A small-molecule ligand and the protein it binds are described below.
Small molecule (SMILES): C[C@@H](O)c1nc2cnc3[nH]ccc3c2n1C1CCC(C#N)CC1

Sequence of chain 1.A:
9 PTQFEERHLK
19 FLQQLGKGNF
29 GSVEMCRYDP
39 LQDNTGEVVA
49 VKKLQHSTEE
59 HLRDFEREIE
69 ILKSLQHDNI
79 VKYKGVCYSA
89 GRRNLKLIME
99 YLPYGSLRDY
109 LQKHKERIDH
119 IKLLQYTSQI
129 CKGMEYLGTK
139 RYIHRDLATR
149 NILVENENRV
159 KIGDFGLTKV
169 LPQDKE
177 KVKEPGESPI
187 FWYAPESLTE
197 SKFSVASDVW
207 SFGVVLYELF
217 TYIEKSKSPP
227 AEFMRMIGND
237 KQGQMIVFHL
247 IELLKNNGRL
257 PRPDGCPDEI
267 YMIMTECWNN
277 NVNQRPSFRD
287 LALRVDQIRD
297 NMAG

Binding-site contacts:
Ligand atom C20 contacts residue LEU151 of chain 1.A at 3.9 Å (hydrophobic).
Ligand atom C15 contacts residue ALA48 of chain 1.A at 3.8 Å (hydrophobic).
Ligand atom C10 contacts residue LEU151 of chain 1.A at 4.0 Å (hydrophobic).
Ligand atom C8 contacts residue LEU23 of chain 1.A at 4.0 Å (hydrophobic).
Ligand atom C14 contacts residue LEU151 of chain 1.A at 3.8 Å (hydrophobic).
Ligand atom C12 contacts residue ALA48 of chain 1.A at 3.9 Å (hydrophobic).
Ligand atom C15 contacts residue LEU151 of chain 1.A at 3.8 Å (hydrophobic).
Ligand atom N11 contacts residue LEU100 of chain 1.A at 3.1 Å (h-bond).
Ligand atom C1 contacts residue LEU23 of chain 1.A at 3.3 Å (hydrophobic).
Ligand atom N27 contacts residue ASN149 of chain 1.A at 3.9 Å.
Ligand atom O4 contacts residue SER104 of chain 1.A at 3.2 Å.
Ligand atom N9 contacts residue LEU151 of chain 1.A at 3.9 Å.
Ligand atom C12 contacts residue GLU98 of chain 1.A at 3.9 Å.
Ligand atom C10 contacts residue TYR99 of chain 1.A at 3.8 Å (hydrophobic).
Ligand atom N27 contacts residue GLY26 of chain 1.A at 3.9 Å.
Ligand atom C2 contacts residue LEU23 of chain 1.A at 3.9 Å (hydrophobic).
Ligand atom N11 contacts residue LEU151 of chain 1.A at 4.0 Å.
Ligand atom C15 contacts residue GLY161 of chain 1.A at 3.8 Å.
Ligand atom C15 contacts residue MET97 of chain 1.A at 3.8 Å (hydrophobic).
Ligand atom N9 contacts residue GLY103 of chain 1.A at 3.8 Å.
Ligand atom N11 contacts residue TYR99 of chain 1.A at 3.7 Å.
Ligand atom C15 contacts residue GLU98 of chain 1.A at 3.9 Å.
Ligand atom N16 contacts residue GLU98 of chain 1.A at 3.0 Å (salt-bridge).
Ligand atom C22 contacts residue ASP162 of chain 1.A at 3.9 Å.
Ligand atom C8 contacts residue LEU151 of chain 1.A at 3.6 Å (hydrophobic).
Ligand atom C13 contacts residue LEU151 of chain 1.A at 3.6 Å (hydrophobic).
Ligand atom C12 contacts residue LEU151 of chain 1.A at 3.5 Å (hydrophobic).
Ligand atom C26 contacts residue ASP162 of chain 1.A at 3.4 Å.
Ligand atom N16 contacts residue LEU151 of chain 1.A at 3.6 Å.
Ligand atom N27 contacts residue ASP162 of chain 1.A at 3.5 Å (salt-bridge).
Ligand atom N6 contacts residue LEU151 of chain 1.A at 3.8 Å.
Ligand atom C14 contacts residue GLY161 of chain 1.A at 3.7 Å.
Ligand atom C10 contacts residue LEU100 of chain 1.A at 3.2 Å (hydrophobic).
Ligand atom C21 contacts residue ARG148 of chain 1.A at 3.9 Å.
Ligand atom C24 contacts residue VAL31 of chain 1.A at 3.6 Å (hydrophobic).
Ligand atom C21 contacts residue ASN149 of chain 1.A at 4.0 Å.
Ligand atom N16 contacts residue ALA48 of chain 1.A at 3.4 Å.
Ligand atom C7 contacts residue LEU151 of chain 1.A at 3.5 Å (hydrophobic).
Ligand atom C24 contacts residue GLY24 of chain 1.A at 3.9 Å.
Ligand atom C25 contacts residue VAL31 of chain 1.A at 3.7 Å (hydrophobic).